A protein and the small-molecule ligand that binds it are described below.
Small molecule (SMILES): CC(=O)N[C@@H]1[C@@H](O)[C@H](O)[C@@H](CO)O[C@H]1O

Binding-site contacts:
Ligand atom O5 contacts residue PHE215 of chain 1.A at 4.3 Å.
Ligand atom C4 contacts residue ASN211 of chain 1.A at 4.2 Å.
Ligand atom O6 contacts residue GLU277 of chain 1.A at 3.0 Å (salt-bridge).
Ligand atom C5 contacts residue ASN211 of chain 1.A at 3.7 Å.
Ligand atom C2 contacts residue ASN211 of chain 1.A at 2.5 Å.
Ligand atom C1 contacts residue ASN211 of chain 1.A at 1.4 Å.
Ligand atom C7 contacts residue ASN211 of chain 1.A at 3.0 Å.
Ligand atom C6 contacts residue GLU277 of chain 1.A at 4.1 Å.
Ligand atom O7 contacts residue TRP535 of chain 2.A at 3.6 Å.
Ligand atom N2 contacts residue PHE81 of chain 1.A at 4.4 Å.
Ligand atom O5 contacts residue ASN211 of chain 1.A at 2.4 Å (h-bond).
Ligand atom O6 contacts residue PHE215 of chain 1.A at 4.4 Å.
Ligand atom O7 contacts residue ASN211 of chain 1.A at 2.7 Å (h-bond).
Ligand atom C7 contacts residue TRP535 of chain 2.A at 4.3 Å (hydrophobic).
Ligand atom N2 contacts residue ASN211 of chain 1.A at 2.9 Å (h-bond).
Ligand atom C8 contacts residue ASN211 of chain 1.A at 4.2 Å.
Ligand atom C8 contacts residue TRP535 of chain 2.A at 4.1 Å (hydrophobic).
Ligand atom C3 contacts residue ASN211 of chain 1.A at 3.8 Å.
Ligand atom C1 contacts residue PHE81 of chain 1.A at 4.2 Å (hydrophobic).

Sequence of chain 2.A:
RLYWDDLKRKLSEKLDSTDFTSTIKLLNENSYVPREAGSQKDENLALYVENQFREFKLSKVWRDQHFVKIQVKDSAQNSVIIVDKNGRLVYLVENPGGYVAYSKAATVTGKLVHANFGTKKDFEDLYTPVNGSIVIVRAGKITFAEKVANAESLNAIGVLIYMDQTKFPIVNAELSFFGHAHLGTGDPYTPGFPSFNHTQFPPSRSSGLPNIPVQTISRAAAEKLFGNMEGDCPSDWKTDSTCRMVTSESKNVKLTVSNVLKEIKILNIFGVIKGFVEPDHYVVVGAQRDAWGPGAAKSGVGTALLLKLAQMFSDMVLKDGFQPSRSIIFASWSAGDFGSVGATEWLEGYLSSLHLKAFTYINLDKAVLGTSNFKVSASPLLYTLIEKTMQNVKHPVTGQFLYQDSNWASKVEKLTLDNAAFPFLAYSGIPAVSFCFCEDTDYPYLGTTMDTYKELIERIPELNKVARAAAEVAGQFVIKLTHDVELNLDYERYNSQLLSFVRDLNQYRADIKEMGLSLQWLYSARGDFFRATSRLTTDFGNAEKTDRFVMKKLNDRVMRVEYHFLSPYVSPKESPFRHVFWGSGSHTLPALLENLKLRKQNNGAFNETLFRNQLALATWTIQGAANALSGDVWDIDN

Sequence of chain 1.A:
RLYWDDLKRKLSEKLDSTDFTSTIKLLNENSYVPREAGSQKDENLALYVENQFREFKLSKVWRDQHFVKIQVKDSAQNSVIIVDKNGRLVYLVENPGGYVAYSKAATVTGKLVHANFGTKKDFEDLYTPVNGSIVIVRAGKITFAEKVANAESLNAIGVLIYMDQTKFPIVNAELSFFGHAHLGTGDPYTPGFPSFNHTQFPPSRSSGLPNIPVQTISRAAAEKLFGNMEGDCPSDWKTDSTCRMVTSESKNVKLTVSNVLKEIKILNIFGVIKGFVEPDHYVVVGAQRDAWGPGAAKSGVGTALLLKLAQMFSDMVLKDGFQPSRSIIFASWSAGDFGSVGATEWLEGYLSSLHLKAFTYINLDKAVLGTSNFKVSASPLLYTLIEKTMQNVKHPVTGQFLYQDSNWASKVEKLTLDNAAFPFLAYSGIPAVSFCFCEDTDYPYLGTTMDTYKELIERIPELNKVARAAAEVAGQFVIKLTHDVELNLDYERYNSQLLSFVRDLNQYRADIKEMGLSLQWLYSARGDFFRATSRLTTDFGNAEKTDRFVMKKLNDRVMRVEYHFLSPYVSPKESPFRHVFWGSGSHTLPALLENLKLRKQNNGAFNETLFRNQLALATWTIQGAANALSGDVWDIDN